Binding-site contacts:
Ligand atom C8 contacts residue ILE326 of chain 1.A at 4.1 Å (hydrophobic).
Ligand atom C3 contacts residue ASN142 of chain 1.A at 3.9 Å.
Ligand atom C1 contacts residue ASN142 of chain 1.A at 1.5 Å.
Ligand atom O7 contacts residue GLY328 of chain 1.A at 3.5 Å.
Ligand atom C2 contacts residue ASN142 of chain 1.A at 2.6 Å.
Ligand atom N2 contacts residue ASN142 of chain 1.A at 2.8 Å (h-bond).
Ligand atom C8 contacts residue GLY328 of chain 1.A at 3.2 Å.
Ligand atom C4 contacts residue ASN142 of chain 1.A at 4.4 Å.
Ligand atom O7 contacts residue ASN142 of chain 1.A at 4.5 Å.
Ligand atom C5 contacts residue ASN142 of chain 1.A at 3.8 Å.
Ligand atom C7 contacts residue GLY328 of chain 1.A at 3.6 Å.
Ligand atom C8 contacts residue ASN142 of chain 1.A at 3.9 Å.
Ligand atom C7 contacts residue ASN142 of chain 1.A at 3.6 Å.
Ligand atom O5 contacts residue ASN142 of chain 1.A at 2.5 Å (h-bond).

A small-molecule ligand and the protein it binds are described below.
Small molecule (SMILES): CC(=O)N[C@@H]1[C@@H](O)[C@H](O)[C@@H](CO)O[C@H]1O

Sequence of chain 1.A:
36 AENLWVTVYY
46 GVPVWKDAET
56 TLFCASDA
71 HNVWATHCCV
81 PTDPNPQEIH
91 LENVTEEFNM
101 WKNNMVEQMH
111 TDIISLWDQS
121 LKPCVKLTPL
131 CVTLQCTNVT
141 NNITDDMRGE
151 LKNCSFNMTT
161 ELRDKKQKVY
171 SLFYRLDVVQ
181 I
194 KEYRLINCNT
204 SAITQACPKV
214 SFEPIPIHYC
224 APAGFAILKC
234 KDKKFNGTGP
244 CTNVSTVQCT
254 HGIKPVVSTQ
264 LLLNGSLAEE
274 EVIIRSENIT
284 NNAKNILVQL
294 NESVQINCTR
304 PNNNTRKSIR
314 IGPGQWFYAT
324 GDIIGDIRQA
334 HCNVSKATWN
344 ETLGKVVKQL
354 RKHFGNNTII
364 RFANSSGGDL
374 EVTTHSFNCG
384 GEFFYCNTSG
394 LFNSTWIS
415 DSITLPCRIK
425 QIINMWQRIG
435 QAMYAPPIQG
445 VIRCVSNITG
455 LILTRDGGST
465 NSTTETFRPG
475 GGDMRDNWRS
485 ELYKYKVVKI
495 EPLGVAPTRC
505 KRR